Sequence of chain 1.B:
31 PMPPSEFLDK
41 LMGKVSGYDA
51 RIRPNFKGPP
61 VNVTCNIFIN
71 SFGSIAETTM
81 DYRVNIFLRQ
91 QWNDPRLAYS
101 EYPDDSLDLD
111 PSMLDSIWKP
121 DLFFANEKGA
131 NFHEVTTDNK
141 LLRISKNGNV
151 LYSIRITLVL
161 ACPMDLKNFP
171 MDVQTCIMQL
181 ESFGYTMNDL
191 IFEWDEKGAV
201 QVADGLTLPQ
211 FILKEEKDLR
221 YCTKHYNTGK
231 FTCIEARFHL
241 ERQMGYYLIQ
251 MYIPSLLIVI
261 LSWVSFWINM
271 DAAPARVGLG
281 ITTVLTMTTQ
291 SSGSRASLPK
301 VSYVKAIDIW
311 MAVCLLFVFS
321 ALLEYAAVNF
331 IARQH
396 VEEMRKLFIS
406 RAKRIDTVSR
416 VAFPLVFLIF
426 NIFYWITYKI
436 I

The small molecule below binds the protein below.
Small molecule (SMILES): NCC(=O)O

Sequence of chain 1.D:
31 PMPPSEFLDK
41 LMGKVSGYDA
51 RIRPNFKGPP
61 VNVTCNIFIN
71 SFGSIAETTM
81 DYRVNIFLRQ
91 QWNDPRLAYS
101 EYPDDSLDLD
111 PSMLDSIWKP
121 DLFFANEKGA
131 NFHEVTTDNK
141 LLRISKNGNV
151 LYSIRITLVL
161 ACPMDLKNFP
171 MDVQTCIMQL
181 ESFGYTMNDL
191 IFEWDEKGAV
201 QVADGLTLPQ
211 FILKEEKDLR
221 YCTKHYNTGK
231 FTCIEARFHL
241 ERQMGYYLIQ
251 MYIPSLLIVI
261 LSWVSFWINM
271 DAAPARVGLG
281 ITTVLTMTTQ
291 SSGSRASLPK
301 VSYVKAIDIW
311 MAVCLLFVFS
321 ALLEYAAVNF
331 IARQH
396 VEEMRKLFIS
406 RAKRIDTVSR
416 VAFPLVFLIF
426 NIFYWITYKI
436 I

Binding-site contacts:
Ligand atom OXT contacts residue LEU141 of chain 1.D at 3.4 Å.
Ligand atom C contacts residue PHE231 of chain 1.B at 4.4 Å (hydrophobic).
Ligand atom CA contacts residue ARG89 of chain 1.D at 4.5 Å.
Ligand atom OXT contacts residue SER153 of chain 1.D at 3.7 Å.
Ligand atom OXT contacts residue PHE183 of chain 1.B at 4.2 Å.
Ligand atom CA contacts residue PHE183 of chain 1.B at 3.6 Å (hydrophobic).
Ligand atom N contacts residue PHE183 of chain 1.B at 2.8 Å (h-bond).
Ligand atom C contacts residue ARG89 of chain 1.D at 3.4 Å.
Ligand atom O contacts residue PHE183 of chain 1.B at 4.3 Å.
Ligand atom CA contacts residue PHE87 of chain 1.D at 3.9 Å (hydrophobic).
Ligand atom C contacts residue LEU141 of chain 1.D at 4.4 Å (hydrophobic).
Ligand atom N contacts residue PHE231 of chain 1.B at 3.4 Å.
Ligand atom CA contacts residue PHE231 of chain 1.B at 4.2 Å (hydrophobic).
Ligand atom OXT contacts residue PHE231 of chain 1.B at 3.9 Å.
Ligand atom C contacts residue PHE183 of chain 1.B at 4.1 Å (hydrophobic).
Ligand atom C contacts residue SER153 of chain 1.D at 3.7 Å.
Ligand atom OXT contacts residue THR228 of chain 1.B at 3.7 Å.
Ligand atom OXT contacts residue ARG89 of chain 1.D at 3.8 Å.
Ligand atom O contacts residue SER153 of chain 1.D at 3.1 Å (h-bond).
Ligand atom C contacts residue PHE87 of chain 1.D at 4.1 Å (hydrophobic).
Ligand atom O contacts residue PHE87 of chain 1.D at 3.3 Å.
Ligand atom O contacts residue ARG89 of chain 1.D at 2.7 Å (salt-bridge).
Ligand atom CA contacts residue TYR226 of chain 1.B at 4.2 Å (hydrophobic).
Ligand atom N contacts residue SER182 of chain 1.B at 4.1 Å.